A protein and the small-molecule ligand that binds it are described below.
Small molecule (SMILES): N=c1ccn([C@H]2C[C@H](O[P](=O)(O)OC[C@H]3O[C@@H](n4cnc5c(N)ncnc54)C[C@@H]3O[P](=O)(O)OC[C@H]3O[C@@H](n4cnc5c(N)ncnc54)C[C@@H]3O[P](=O)(O)OC[C@H]3O[C@@H](n4cnc5c(N)ncnc54)C[C@@H]3O)[C@@H](COP(=O)=O)O2)c(=O)[nH]1

Sequence of chain 35.A:
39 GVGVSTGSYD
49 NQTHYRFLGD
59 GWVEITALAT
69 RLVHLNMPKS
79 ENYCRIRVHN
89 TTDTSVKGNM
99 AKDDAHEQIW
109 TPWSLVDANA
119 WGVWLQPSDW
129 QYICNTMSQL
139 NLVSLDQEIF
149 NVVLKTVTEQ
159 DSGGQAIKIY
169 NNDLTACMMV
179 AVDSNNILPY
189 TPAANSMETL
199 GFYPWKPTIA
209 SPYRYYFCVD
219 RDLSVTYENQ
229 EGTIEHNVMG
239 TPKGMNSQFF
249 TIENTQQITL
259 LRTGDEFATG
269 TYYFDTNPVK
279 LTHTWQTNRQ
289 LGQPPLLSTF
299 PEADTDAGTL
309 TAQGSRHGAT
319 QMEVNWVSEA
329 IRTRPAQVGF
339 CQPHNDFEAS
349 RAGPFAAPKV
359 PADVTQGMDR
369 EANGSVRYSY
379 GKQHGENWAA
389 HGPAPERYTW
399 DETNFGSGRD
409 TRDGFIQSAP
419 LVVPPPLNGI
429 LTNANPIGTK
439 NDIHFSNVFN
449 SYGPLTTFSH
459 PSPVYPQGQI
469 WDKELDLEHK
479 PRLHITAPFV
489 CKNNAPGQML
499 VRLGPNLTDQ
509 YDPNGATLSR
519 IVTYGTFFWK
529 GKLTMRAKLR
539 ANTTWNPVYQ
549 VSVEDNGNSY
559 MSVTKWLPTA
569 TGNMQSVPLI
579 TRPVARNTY

Binding-site contacts:
Ligand atom O3' contacts residue TRP60 of chain 35.A at 4.4 Å.
Ligand atom P contacts residue PRO276 of chain 35.A at 3.8 Å.
Ligand atom N6 contacts residue GLY57 of chain 35.A at 3.7 Å.
Ligand atom OP2 contacts residue ASN139 of chain 35.A at 3.3 Å (h-bond).
Ligand atom OP2 contacts residue ARG534 of chain 35.A at 3.6 Å.
Ligand atom N3 contacts residue TRP60 of chain 35.A at 3.0 Å.
Ligand atom O4' contacts residue TRP60 of chain 35.A at 4.2 Å.
Ligand atom C4' contacts residue PRO276 of chain 35.A at 3.7 Å (hydrophobic).
Ligand atom C1' contacts residue TRP60 of chain 35.A at 3.5 Å (hydrophobic).
Ligand atom OP2 contacts residue PRO276 of chain 35.A at 3.9 Å.
Ligand atom C8 contacts residue TRP60 of chain 35.A at 4.4 Å (hydrophobic).
Ligand atom C5' contacts residue PRO276 of chain 35.A at 3.7 Å (hydrophobic).
Ligand atom C2' contacts residue GLN137 of chain 35.A at 2.9 Å.
Ligand atom N7 contacts residue TRP60 of chain 35.A at 3.9 Å.
Ligand atom N9 contacts residue TRP60 of chain 35.A at 3.8 Å.
Ligand atom N6 contacts residue ASP58 of chain 35.A at 4.3 Å.
Ligand atom C4 contacts residue TRP60 of chain 35.A at 3.5 Å (hydrophobic).
Ligand atom OP2 contacts residue TRP60 of chain 35.A at 4.4 Å.
Ligand atom N6 contacts residue TRP60 of chain 35.A at 3.0 Å.
Ligand atom O5' contacts residue PRO276 of chain 35.A at 2.8 Å.
Ligand atom OP2 contacts residue GLN137 of chain 35.A at 3.8 Å.
Ligand atom OP1 contacts residue ASN139 of chain 35.A at 3.1 Å (h-bond).
Ligand atom P contacts residue ASN139 of chain 35.A at 3.7 Å.
Ligand atom OP1 contacts residue ASN275 of chain 35.A at 4.5 Å.
Ligand atom OP1 contacts residue PRO276 of chain 35.A at 3.1 Å.
Ligand atom C1' contacts residue GLN137 of chain 35.A at 4.0 Å.
Ligand atom O5' contacts residue GLN137 of chain 35.A at 4.3 Å.
Ligand atom O3' contacts residue GLN137 of chain 35.A at 2.0 Å (h-bond).
Ligand atom OP1 contacts residue GLN137 of chain 35.A at 4.4 Å.
Ligand atom N1 contacts residue TRP60 of chain 35.A at 3.5 Å.
Ligand atom C3' contacts residue GLN137 of chain 35.A at 2.6 Å.
Ligand atom P contacts residue GLN137 of chain 35.A at 3.5 Å.
Ligand atom C2 contacts residue TRP60 of chain 35.A at 3.4 Å (hydrophobic).
Ligand atom C6 contacts residue TRP60 of chain 35.A at 3.4 Å (hydrophobic).
Ligand atom C3' contacts residue PRO276 of chain 35.A at 3.2 Å (hydrophobic).
Ligand atom C4' contacts residue GLN137 of chain 35.A at 4.1 Å.
Ligand atom C2' contacts residue TRP60 of chain 35.A at 4.1 Å (hydrophobic).
Ligand atom O5' contacts residue TRP60 of chain 35.A at 3.8 Å.
Ligand atom O3' contacts residue PRO276 of chain 35.A at 3.4 Å.
Ligand atom C5 contacts residue TRP60 of chain 35.A at 3.8 Å (hydrophobic).